The protein below binds the small molecule below.
Small molecule (SMILES): CC(=O)N[C@@H]1[C@@H](O)[C@H](O)[C@@H](CO)O[C@H]1O

Sequence of chain 1.A:
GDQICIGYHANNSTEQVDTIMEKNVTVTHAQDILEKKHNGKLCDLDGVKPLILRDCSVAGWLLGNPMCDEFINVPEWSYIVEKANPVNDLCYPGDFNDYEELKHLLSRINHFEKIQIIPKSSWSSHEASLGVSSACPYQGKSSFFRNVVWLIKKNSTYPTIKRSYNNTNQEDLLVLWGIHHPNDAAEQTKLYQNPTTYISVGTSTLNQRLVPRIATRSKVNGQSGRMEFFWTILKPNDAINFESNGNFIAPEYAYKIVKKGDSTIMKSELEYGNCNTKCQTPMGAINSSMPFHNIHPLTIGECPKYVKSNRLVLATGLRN

Binding-site contacts:
Ligand atom O5 contacts residue ASN27 of chain 1.A at 2.3 Å (h-bond).
Ligand atom C1 contacts residue ASN27 of chain 1.A at 1.5 Å.
Ligand atom C5 contacts residue ASN27 of chain 1.A at 3.7 Å.
Ligand atom C3 contacts residue ASN27 of chain 1.A at 3.9 Å.
Ligand atom O3 contacts residue ASN27 of chain 1.A at 3.8 Å.
Ligand atom O3 contacts residue ARG314 of chain 1.A at 3.7 Å.
Ligand atom C2 contacts residue ASN27 of chain 1.A at 2.6 Å.
Ligand atom C4 contacts residue ASN27 of chain 1.A at 4.3 Å.
Ligand atom N2 contacts residue ASN27 of chain 1.A at 3.6 Å (h-bond).